Binding-site contacts:
Ligand atom N2 contacts residue ASN160 of chain 1.A at 3.0 Å (h-bond).
Ligand atom C6 contacts residue ASN160 of chain 1.A at 4.4 Å.
Ligand atom N2 contacts residue ASN163 of chain 1.A at 3.8 Å.
Ligand atom O7 contacts residue THR162 of chain 1.A at 3.8 Å.
Ligand atom C1 contacts residue THR162 of chain 1.A at 3.7 Å.
Ligand atom O7 contacts residue ASN163 of chain 1.A at 3.7 Å.
Ligand atom C2 contacts residue THR162 of chain 1.A at 3.2 Å.
Ligand atom N2 contacts residue THR162 of chain 1.A at 3.3 Å (h-bond).
Ligand atom C3 contacts residue ASN160 of chain 1.A at 3.6 Å.
Ligand atom C2 contacts residue ASN160 of chain 1.A at 2.2 Å.
Ligand atom C8 contacts residue ASN163 of chain 1.A at 4.3 Å.
Ligand atom C1 contacts residue ASN163 of chain 1.A at 4.1 Å.
Ligand atom O6 contacts residue ASN160 of chain 1.A at 4.3 Å.
Ligand atom C1 contacts residue ASN160 of chain 1.A at 1.4 Å.
Ligand atom C7 contacts residue ASN160 of chain 1.A at 4.1 Å.
Ligand atom C7 contacts residue ASN163 of chain 1.A at 3.9 Å.
Ligand atom C7 contacts residue THR162 of chain 1.A at 4.3 Å.
Ligand atom C5 contacts residue ASN160 of chain 1.A at 3.5 Å.
Ligand atom C4 contacts residue ASN160 of chain 1.A at 3.9 Å.
Ligand atom O5 contacts residue ASN160 of chain 1.A at 2.1 Å (h-bond).

Sequence of chain 1.A:
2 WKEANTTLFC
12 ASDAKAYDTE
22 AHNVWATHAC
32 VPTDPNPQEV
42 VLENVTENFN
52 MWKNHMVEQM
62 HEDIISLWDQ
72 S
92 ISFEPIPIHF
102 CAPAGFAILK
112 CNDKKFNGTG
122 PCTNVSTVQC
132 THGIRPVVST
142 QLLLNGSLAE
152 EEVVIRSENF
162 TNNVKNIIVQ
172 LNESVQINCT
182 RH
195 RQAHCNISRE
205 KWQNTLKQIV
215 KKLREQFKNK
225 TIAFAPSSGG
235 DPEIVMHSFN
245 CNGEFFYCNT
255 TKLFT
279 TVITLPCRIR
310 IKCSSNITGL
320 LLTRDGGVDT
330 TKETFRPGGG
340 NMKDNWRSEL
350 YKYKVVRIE

The small molecule below binds the protein below.
Small molecule (SMILES): CC(=O)N[C@@H]1[C@@H](O)[C@H](O)[C@@H](CO)O[C@H]1O